Sequence of chain 10.C:
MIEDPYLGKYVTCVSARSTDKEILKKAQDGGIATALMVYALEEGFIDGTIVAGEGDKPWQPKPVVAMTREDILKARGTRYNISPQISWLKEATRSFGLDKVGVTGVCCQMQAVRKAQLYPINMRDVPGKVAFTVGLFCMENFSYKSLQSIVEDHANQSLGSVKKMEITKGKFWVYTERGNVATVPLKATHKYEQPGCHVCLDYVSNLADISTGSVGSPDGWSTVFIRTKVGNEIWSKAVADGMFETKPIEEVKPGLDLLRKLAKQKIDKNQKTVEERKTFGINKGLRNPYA

Binding-site contacts:
Ligand atom C3 contacts residue ASP125 of chain 10.C at 4.2 Å.
Ligand atom C3 contacts residue GLU133 of chain 10.A at 4.3 Å.
Ligand atom C1 contacts residue ASP125 of chain 10.C at 4.5 Å.
Ligand atom C2 contacts residue ASP23 of chain 10.A at 4.2 Å.
Ligand atom C4 contacts residue GLU133 of chain 10.A at 3.4 Å.
Ligand atom O5 contacts residue ASP23 of chain 10.A at 3.9 Å.
Ligand atom C1 contacts residue GLU133 of chain 10.A at 4.5 Å.
Ligand atom O6 contacts residue ASP125 of chain 10.C at 2.9 Å (salt-bridge).
Ligand atom C3 contacts residue ASP23 of chain 10.A at 4.1 Å.
Ligand atom C4 contacts residue ARG124 of chain 10.C at 4.2 Å.
Ligand atom O6 contacts residue GLU133 of chain 10.A at 4.2 Å.
Ligand atom O5 contacts residue ASN24 of chain 10.A at 4.2 Å.
Ligand atom C4 contacts residue PRO132 of chain 10.A at 4.0 Å (hydrophobic).
Ligand atom C2 contacts residue ASN25 of chain 10.A at 4.4 Å.
Ligand atom C4 contacts residue ASP23 of chain 10.A at 4.1 Å.

The protein below binds the small molecule below.
Small molecule (SMILES): C[C@@H](O)[C@@H](C)O

Sequence of chain 10.A:
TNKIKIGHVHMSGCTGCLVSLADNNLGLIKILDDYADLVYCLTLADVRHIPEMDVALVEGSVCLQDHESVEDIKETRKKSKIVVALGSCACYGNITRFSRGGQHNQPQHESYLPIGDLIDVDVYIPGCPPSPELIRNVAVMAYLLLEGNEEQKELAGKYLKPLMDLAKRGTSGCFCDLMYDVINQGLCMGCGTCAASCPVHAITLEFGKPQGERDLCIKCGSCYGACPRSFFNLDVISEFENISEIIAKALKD